Binding-site contacts:
Ligand atom N2 contacts residue ILE211 of chain 48.K at 4.0 Å.
Ligand atom N2 contacts residue ASN212 of chain 48.K at 2.9 Å (h-bond).
Ligand atom C3 contacts residue ASN212 of chain 48.K at 3.8 Å.
Ligand atom C1 contacts residue ASN212 of chain 48.K at 1.4 Å.
Ligand atom O7 contacts residue ASN212 of chain 48.K at 4.1 Å.
Ligand atom C7 contacts residue ASN212 of chain 48.K at 3.7 Å.
Ligand atom C4 contacts residue ASN212 of chain 48.K at 4.2 Å.
Ligand atom C1 contacts residue ILE211 of chain 48.K at 4.2 Å (hydrophobic).
Ligand atom O5 contacts residue ASN212 of chain 48.K at 2.4 Å (h-bond).
Ligand atom C2 contacts residue ASN212 of chain 48.K at 2.5 Å.
Ligand atom C5 contacts residue ASN212 of chain 48.K at 3.7 Å.

Sequence of chain 48.K:
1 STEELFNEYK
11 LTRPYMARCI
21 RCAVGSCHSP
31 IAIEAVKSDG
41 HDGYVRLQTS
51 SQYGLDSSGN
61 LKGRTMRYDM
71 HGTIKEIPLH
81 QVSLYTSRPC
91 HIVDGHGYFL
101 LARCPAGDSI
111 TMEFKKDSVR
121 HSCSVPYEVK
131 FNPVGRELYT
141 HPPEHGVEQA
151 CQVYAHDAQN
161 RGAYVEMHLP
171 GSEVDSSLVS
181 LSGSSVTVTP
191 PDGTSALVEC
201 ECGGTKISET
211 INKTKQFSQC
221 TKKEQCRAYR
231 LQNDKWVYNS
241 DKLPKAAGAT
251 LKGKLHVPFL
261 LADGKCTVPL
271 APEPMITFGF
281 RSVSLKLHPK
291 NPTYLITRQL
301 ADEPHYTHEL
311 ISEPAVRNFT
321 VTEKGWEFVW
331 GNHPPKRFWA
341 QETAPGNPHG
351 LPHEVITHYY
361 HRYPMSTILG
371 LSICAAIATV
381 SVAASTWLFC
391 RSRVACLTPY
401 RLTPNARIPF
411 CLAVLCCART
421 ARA

A protein and the small-molecule ligand that binds it are described below.
Small molecule (SMILES): CC(=O)N[C@@H]1[C@@H](O)[C@H](O)[C@@H](CO)O[C@H]1O